Sequence of chain 1.A:
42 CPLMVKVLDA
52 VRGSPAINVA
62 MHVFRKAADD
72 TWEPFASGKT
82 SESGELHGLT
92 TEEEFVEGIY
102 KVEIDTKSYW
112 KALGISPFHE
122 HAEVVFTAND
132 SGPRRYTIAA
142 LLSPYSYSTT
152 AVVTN

Binding-site contacts:
Ligand atom OAH contacts residue LEU142 of chain 2.A at 3.5 Å.
Ligand atom OAR contacts residue ROA1 of chain 2.C at 0.8 Å.
Ligand atom CAT contacts residue LYS47 of chain 1.A at 3.4 Å.
Ligand atom CAN contacts residue LYS47 of chain 1.A at 3.6 Å.
Ligand atom CAD contacts residue ROA1 of chain 2.C at 0.6 Å.
Ligand atom CAA contacts residue ROA1 of chain 2.C at 0.6 Å.
Ligand atom OAL contacts residue LEU49 of chain 2.A at 3.6 Å.
Ligand atom CAE contacts residue ROA1 of chain 2.C at 0.4 Å.
Ligand atom OAY contacts residue MET45 of chain 2.A at 3.3 Å.
Ligand atom CAS contacts residue LYS47 of chain 1.A at 3.6 Å.
Ligand atom CAS contacts residue ROA1 of chain 2.C at 3.0 Å.
Ligand atom OAQ contacts residue LYS47 of chain 1.A at 2.5 Å (salt-bridge).
Ligand atom OAY contacts residue GLU86 of chain 2.A at 3.2 Å (salt-bridge).
Ligand atom OAH contacts residue SER149 of chain 2.A at 3.3 Å (h-bond).
Ligand atom CAA contacts residue THR151 of chain 2.A at 3.6 Å.
Ligand atom CAO contacts residue ROA1 of chain 2.C at 2.5 Å.
Ligand atom CAB contacts residue THR151 of chain 2.A at 3.7 Å.
Ligand atom CAI contacts residue ROA1 of chain 2.C at 1.1 Å.
Ligand atom CAK contacts residue ROA1 of chain 2.C at 1.2 Å.
Ligand atom CAF contacts residue ROA1 of chain 2.C at 0.3 Å.
Ligand atom OAG contacts residue THR151 of chain 1.A at 3.1 Å.
Ligand atom CAB contacts residue ROA1 of chain 2.C at 0.4 Å.
Ligand atom OAG contacts residue ROA1 of chain 2.C at 1.2 Å.
Ligand atom CAP contacts residue ROA1 of chain 2.C at 0.6 Å.
Ligand atom OAH contacts residue SER149 of chain 1.A at 2.6 Å (h-bond).
Ligand atom OAL contacts residue ROA1 of chain 2.C at 1.8 Å (h-bond).
Ligand atom CAP contacts residue LYS47 of chain 1.A at 3.4 Å.
Ligand atom CAC contacts residue ROA1 of chain 2.C at 0.7 Å.
Ligand atom CAU contacts residue ROA1 of chain 2.C at 2.8 Å.
Ligand atom CAN contacts residue ROA1 of chain 2.C at 1.2 Å.
Ligand atom CAJ contacts residue ROA1 of chain 2.C at 0.9 Å.
Ligand atom OAQ contacts residue ROA1 of chain 2.C at 1.3 Å (h-bond).
Ligand atom OAH contacts residue ROA1 of chain 2.C at 0.9 Å (h-bond).
Ligand atom CAV contacts residue MET45 of chain 2.A at 3.4 Å (hydrophobic).
Ligand atom OAG contacts residue SER149 of chain 1.A at 3.0 Å (h-bond).
Ligand atom OAM contacts residue LEU49 of chain 1.A at 3.5 Å.
Ligand atom CAB contacts residue SER149 of chain 2.A at 3.5 Å.
Ligand atom CAE contacts residue THR151 of chain 1.A at 3.6 Å.
Ligand atom OAR contacts residue LYS47 of chain 2.A at 3.0 Å (salt-bridge).
Ligand atom OAM contacts residue ROA1 of chain 2.C at 1.4 Å.

Sequence of chain 2.A:
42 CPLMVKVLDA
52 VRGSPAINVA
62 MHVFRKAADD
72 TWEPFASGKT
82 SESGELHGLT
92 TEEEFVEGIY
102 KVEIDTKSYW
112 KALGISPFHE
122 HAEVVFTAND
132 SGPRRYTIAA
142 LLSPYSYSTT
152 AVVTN

A small-molecule ligand and the protein it binds are described below.
Small molecule (SMILES): O=C(/C=C/c1ccc(O)c(O)c1)O[C@H](Cc1ccc(O)c(O)c1)C(=O)O